Binding-site contacts:
Ligand atom C1 contacts residue ASN265 of chain 1.E at 1.4 Å.
Ligand atom C8 contacts residue ASN265 of chain 1.E at 3.9 Å.
Ligand atom C1 contacts residue GLN263 of chain 1.E at 3.6 Å.
Ligand atom C8 contacts residue GLN263 of chain 1.E at 3.1 Å.
Ligand atom N2 contacts residue ASN265 of chain 1.E at 2.8 Å (h-bond).
Ligand atom C7 contacts residue GLN263 of chain 1.E at 4.5 Å.
Ligand atom C8 contacts residue SER303 of chain 1.E at 3.8 Å.
Ligand atom O5 contacts residue ASN265 of chain 1.E at 2.4 Å (h-bond).
Ligand atom C4 contacts residue ASN265 of chain 1.E at 4.2 Å.
Ligand atom O7 contacts residue ASN265 of chain 1.E at 3.5 Å (h-bond).
Ligand atom C3 contacts residue ASN265 of chain 1.E at 3.7 Å.
Ligand atom C8 contacts residue ASN301 of chain 1.E at 3.4 Å.
Ligand atom C1 contacts residue ARG412 of chain 1.E at 3.8 Å.
Ligand atom N2 contacts residue GLN263 of chain 1.E at 3.4 Å (h-bond).
Ligand atom C8 contacts residue ILE264 of chain 1.E at 4.2 Å (hydrophobic).
Ligand atom C7 contacts residue ASN265 of chain 1.E at 3.3 Å.
Ligand atom C6 contacts residue ARG412 of chain 1.E at 4.2 Å.
Ligand atom C5 contacts residue ARG412 of chain 1.E at 4.0 Å.
Ligand atom C5 contacts residue ASN265 of chain 1.E at 3.7 Å.
Ligand atom C2 contacts residue ASN265 of chain 1.E at 2.4 Å.
Ligand atom O7 contacts residue ASN301 of chain 1.E at 4.3 Å.
Ligand atom C2 contacts residue GLN263 of chain 1.E at 3.8 Å.
Ligand atom C7 contacts residue ASN301 of chain 1.E at 4.2 Å.
Ligand atom C8 contacts residue VAL302 of chain 1.E at 4.4 Å (hydrophobic).
Ligand atom C3 contacts residue GLN263 of chain 1.E at 3.8 Å.
Ligand atom O5 contacts residue ARG412 of chain 1.E at 3.2 Å (salt-bridge).

The small molecule below binds the protein below.
Small molecule (SMILES): CC(=O)N[C@@H]1[C@@H](O)[C@H](O)[C@@H](CO)O[C@H]1O

Sequence of chain 1.E:
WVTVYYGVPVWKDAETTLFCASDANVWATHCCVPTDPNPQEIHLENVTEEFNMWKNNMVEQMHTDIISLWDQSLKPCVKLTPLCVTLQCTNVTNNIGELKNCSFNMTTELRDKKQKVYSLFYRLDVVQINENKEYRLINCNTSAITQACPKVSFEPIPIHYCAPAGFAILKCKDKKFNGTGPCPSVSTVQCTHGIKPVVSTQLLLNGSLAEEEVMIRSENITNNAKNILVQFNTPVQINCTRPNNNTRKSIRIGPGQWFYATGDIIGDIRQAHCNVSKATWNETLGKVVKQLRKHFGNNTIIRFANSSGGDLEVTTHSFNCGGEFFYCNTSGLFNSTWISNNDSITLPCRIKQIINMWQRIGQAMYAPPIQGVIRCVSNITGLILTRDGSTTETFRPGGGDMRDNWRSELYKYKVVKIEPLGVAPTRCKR